A protein and the small-molecule ligand that binds it are described below.
Small molecule (SMILES): O=C(/C=C/c1ccc(O)c(O)c1)OCCc1ccccc1

Sequence of chain 1.B:
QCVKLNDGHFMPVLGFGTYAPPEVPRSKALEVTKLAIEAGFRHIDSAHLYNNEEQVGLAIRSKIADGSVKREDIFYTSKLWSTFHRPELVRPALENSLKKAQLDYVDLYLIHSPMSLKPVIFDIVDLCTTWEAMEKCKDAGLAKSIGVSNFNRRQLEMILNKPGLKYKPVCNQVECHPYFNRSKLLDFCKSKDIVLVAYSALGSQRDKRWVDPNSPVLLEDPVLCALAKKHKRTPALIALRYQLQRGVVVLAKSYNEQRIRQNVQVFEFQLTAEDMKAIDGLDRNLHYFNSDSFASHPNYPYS

Binding-site contacts:
Ligand atom C13 contacts residue TYR50 of chain 1.B at 3.5 Å (hydrophobic).
Ligand atom C11 contacts residue LEU49 of chain 1.B at 4.4 Å (hydrophobic).
Ligand atom O3 contacts residue NAP1 of chain 1.E at 3.0 Å.
Ligand atom C10 contacts residue LEU49 of chain 1.B at 3.7 Å (hydrophobic).
Ligand atom C2 contacts residue LEU49 of chain 1.B at 4.2 Å (hydrophobic).
Ligand atom C15 contacts residue NAP1 of chain 1.E at 3.5 Å.
Ligand atom C13 contacts residue LEU49 of chain 1.B at 4.3 Å (hydrophobic).
Ligand atom C17 contacts residue LEU49 of chain 1.B at 4.2 Å (hydrophobic).
Ligand atom C17 contacts residue TRP222 of chain 1.B at 3.9 Å (hydrophobic).
Ligand atom O4 contacts residue TRP81 of chain 1.B at 4.0 Å.
Ligand atom O2 contacts residue HIS112 of chain 1.B at 2.8 Å (h-bond).
Ligand atom O2 contacts residue TYR50 of chain 1.B at 2.5 Å (h-bond).
Ligand atom C12 contacts residue LEU49 of chain 1.B at 3.6 Å (hydrophobic).
Ligand atom C1 contacts residue LEU49 of chain 1.B at 4.0 Å (hydrophobic).
Ligand atom O3 contacts residue TYR50 of chain 1.B at 3.1 Å (h-bond).
Ligand atom C16 contacts residue TYR50 of chain 1.B at 4.4 Å (hydrophobic).
Ligand atom C10 contacts residue HIS112 of chain 1.B at 3.6 Å.
Ligand atom C10 contacts residue TYR50 of chain 1.B at 4.4 Å (hydrophobic).
Ligand atom C11 contacts residue PHE301 of chain 1.B at 4.1 Å (hydrophobic).
Ligand atom C16 contacts residue TYR19 of chain 1.B at 3.9 Å (hydrophobic).
Ligand atom C6 contacts residue LEU49 of chain 1.B at 3.7 Å (hydrophobic).
Ligand atom C15 contacts residue TYR19 of chain 1.B at 4.1 Å (hydrophobic).
Ligand atom C10 contacts residue NAP1 of chain 1.E at 3.8 Å.
Ligand atom C13 contacts residue HIS112 of chain 1.B at 3.6 Å.
Ligand atom C15 contacts residue TYR50 of chain 1.B at 3.5 Å (hydrophobic).
Ligand atom O3 contacts residue TYR19 of chain 1.B at 3.5 Å.
Ligand atom C16 contacts residue PHE301 of chain 1.B at 4.3 Å (hydrophobic).
Ligand atom C13 contacts residue NAP1 of chain 1.E at 3.2 Å.
Ligand atom O2 contacts residue NAP1 of chain 1.E at 2.8 Å.
Ligand atom C11 contacts residue TRP222 of chain 1.B at 3.7 Å (hydrophobic).
Ligand atom C5 contacts residue LEU49 of chain 1.B at 3.6 Å (hydrophobic).
Ligand atom C16 contacts residue NAP1 of chain 1.E at 4.2 Å.
Ligand atom C16 contacts residue TRP222 of chain 1.B at 4.3 Å (hydrophobic).
Ligand atom O1 contacts residue TRP222 of chain 1.B at 4.0 Å.